The protein below binds the small molecule below.
Small molecule (SMILES): N[C@@H](CC(=O)O)C(=O)O

Binding-site contacts:
Ligand atom C contacts residue ASN988 of chain 2.A at 4.0 Å.
Ligand atom O contacts residue MET849 of chain 2.A at 4.2 Å.
Ligand atom CG contacts residue LEU905 of chain 2.A at 4.5 Å (hydrophobic).
Ligand atom OD1 contacts residue ARG912 of chain 2.A at 2.7 Å (salt-bridge).
Ligand atom N contacts residue ARG665 of chain 2.A at 3.2 Å (salt-bridge).
Ligand atom OXT contacts residue MET849 of chain 2.A at 3.6 Å.
Ligand atom N contacts residue GLN697 of chain 2.A at 3.0 Å (h-bond).
Ligand atom OD2 contacts residue GLN987 of chain 2.A at 3.6 Å.
Ligand atom C contacts residue LEU905 of chain 2.A at 4.4 Å (hydrophobic).
Ligand atom O contacts residue ARG665 of chain 2.A at 2.7 Å (salt-bridge).
Ligand atom OD2 contacts residue LYS853 of chain 2.A at 2.6 Å (salt-bridge).
Ligand atom CA contacts residue ARG665 of chain 2.A at 4.2 Å.
Ligand atom C contacts residue MET849 of chain 2.A at 4.3 Å (hydrophobic).
Ligand atom CB contacts residue ASN988 of chain 2.A at 3.5 Å.
Ligand atom OXT contacts residue ASN988 of chain 2.A at 3.0 Å (h-bond).
Ligand atom C contacts residue ARG665 of chain 2.A at 3.5 Å.
Ligand atom O contacts residue LEU905 of chain 2.A at 3.4 Å.
Ligand atom CG contacts residue ASN988 of chain 2.A at 4.0 Å.
Ligand atom CG contacts residue GLN697 of chain 2.A at 3.9 Å.
Ligand atom OXT contacts residue ARG665 of chain 2.A at 2.9 Å (salt-bridge).
Ligand atom OD2 contacts residue ARG912 of chain 2.A at 2.7 Å (salt-bridge).
Ligand atom OD1 contacts residue GLN697 of chain 2.A at 3.4 Å (h-bond).
Ligand atom N contacts residue ASN988 of chain 2.A at 2.8 Å (h-bond).
Ligand atom OD2 contacts residue ASN988 of chain 2.A at 4.1 Å.
Ligand atom OD1 contacts residue GLN987 of chain 2.A at 4.5 Å.
Ligand atom CG contacts residue ARG912 of chain 2.A at 3.4 Å.
Ligand atom CA contacts residue LEU905 of chain 2.A at 4.2 Å (hydrophobic).
Ligand atom CG contacts residue GLN987 of chain 2.A at 4.4 Å.
Ligand atom CB contacts residue GLN697 of chain 2.A at 4.5 Å.
Ligand atom OD2 contacts residue MET986 of chain 2.A at 4.1 Å.
Ligand atom CA contacts residue ASN988 of chain 2.A at 3.6 Å.
Ligand atom CB contacts residue LYS853 of chain 2.A at 3.6 Å.
Ligand atom CB contacts residue LEU905 of chain 2.A at 4.3 Å (hydrophobic).
Ligand atom CG contacts residue LYS853 of chain 2.A at 3.5 Å.
Ligand atom CB contacts residue MET849 of chain 2.A at 4.2 Å (hydrophobic).
Ligand atom CA contacts residue GLN697 of chain 2.A at 4.0 Å.
Ligand atom O contacts residue PRO669 of chain 2.A at 4.1 Å.
Ligand atom OD1 contacts residue LEU905 of chain 2.A at 4.2 Å.

Sequence of chain 2.A:
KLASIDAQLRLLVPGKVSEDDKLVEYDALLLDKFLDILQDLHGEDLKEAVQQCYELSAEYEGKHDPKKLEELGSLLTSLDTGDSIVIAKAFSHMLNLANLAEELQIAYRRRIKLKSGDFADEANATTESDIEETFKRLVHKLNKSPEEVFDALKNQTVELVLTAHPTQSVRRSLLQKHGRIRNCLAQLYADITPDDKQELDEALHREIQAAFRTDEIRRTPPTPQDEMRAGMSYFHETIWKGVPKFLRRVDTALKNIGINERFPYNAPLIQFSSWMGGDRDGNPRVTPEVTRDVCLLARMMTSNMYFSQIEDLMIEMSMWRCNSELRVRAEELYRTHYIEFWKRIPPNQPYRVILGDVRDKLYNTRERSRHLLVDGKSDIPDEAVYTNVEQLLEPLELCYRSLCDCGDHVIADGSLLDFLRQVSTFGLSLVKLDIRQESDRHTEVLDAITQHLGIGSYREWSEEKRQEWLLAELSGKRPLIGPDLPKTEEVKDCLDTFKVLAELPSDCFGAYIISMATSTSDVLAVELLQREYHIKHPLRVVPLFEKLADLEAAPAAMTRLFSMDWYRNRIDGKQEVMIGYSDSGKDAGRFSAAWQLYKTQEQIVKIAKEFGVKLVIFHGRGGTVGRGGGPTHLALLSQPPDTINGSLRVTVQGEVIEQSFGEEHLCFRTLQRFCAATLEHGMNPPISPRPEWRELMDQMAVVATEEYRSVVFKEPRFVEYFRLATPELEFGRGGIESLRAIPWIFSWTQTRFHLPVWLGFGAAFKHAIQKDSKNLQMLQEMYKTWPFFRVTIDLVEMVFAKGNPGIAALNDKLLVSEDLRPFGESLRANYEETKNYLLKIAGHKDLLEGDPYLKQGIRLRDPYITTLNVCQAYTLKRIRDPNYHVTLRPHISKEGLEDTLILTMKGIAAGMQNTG